This protein binds this small molecule.
Small molecule (SMILES): CC(=O)N[C@H]1[C@H](O[C@H]2[C@H](O)[C@@H](NC(C)=O)CO[C@@H]2CO)O[C@H](CO)[C@@H](O)[C@@H]1O

Binding-site contacts:
Ligand atom O7 contacts residue ASN12 of chain 23.C at 3.7 Å.
Ligand atom O5 contacts residue ASN12 of chain 23.C at 2.7 Å (h-bond).
Ligand atom C2 contacts residue ASN12 of chain 23.C at 3.2 Å.
Ligand atom C7 contacts residue ASN12 of chain 23.C at 3.9 Å.
Ligand atom N2 contacts residue ASN12 of chain 23.C at 3.8 Å.
Ligand atom C5 contacts residue ASN12 of chain 23.C at 4.1 Å.
Ligand atom C1 contacts residue ASN12 of chain 23.C at 2.2 Å.

Sequence of chain 23.C:
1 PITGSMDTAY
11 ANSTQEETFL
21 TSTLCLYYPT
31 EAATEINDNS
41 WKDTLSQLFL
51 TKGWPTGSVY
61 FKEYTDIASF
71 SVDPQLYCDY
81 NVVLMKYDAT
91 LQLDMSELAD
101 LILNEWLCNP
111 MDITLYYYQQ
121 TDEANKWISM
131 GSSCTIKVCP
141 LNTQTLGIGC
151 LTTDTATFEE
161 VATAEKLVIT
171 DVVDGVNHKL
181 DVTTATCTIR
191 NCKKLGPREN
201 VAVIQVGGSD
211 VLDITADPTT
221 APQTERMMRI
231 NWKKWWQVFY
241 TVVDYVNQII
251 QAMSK